This protein binds this small molecule.
Small molecule (SMILES): CCc1cncnc1N1CCN(Cc2nc3cc(C(F)(F)F)ccc3[nH]2)CC1

Sequence of chain 1.A:
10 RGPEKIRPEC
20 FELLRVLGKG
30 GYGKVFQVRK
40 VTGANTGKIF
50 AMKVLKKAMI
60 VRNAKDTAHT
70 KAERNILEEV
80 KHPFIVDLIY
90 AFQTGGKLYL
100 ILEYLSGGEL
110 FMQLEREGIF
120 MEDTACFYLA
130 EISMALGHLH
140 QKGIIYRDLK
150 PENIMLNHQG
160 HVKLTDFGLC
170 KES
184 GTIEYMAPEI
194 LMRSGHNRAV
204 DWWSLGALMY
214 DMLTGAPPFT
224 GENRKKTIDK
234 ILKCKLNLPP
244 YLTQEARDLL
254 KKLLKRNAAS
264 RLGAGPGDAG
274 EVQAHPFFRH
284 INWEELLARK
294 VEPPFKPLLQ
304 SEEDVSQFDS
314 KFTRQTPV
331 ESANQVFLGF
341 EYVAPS

Binding-site contacts:
Ligand atom FAC contacts residue TYR31 of chain 1.A at 3.6 Å.
Ligand atom CAY contacts residue VAL34 of chain 1.A at 3.6 Å (hydrophobic).
Ligand atom C2 contacts residue TYR103 of chain 1.A at 3.6 Å (hydrophobic).
Ligand atom FAC contacts residue GLY32 of chain 1.A at 3.9 Å.
Ligand atom C6 contacts residue GLU102 of chain 1.A at 3.3 Å.
Ligand atom CAF contacts residue GLY29 of chain 1.A at 3.5 Å.
Ligand atom N3 contacts residue LEU26 of chain 1.A at 3.6 Å.
Ligand atom C2 contacts residue MET154 of chain 1.A at 3.8 Å (hydrophobic).
Ligand atom N1 contacts residue GLU102 of chain 1.A at 3.5 Å (salt-bridge).
Ligand atom N1 contacts residue ALA50 of chain 1.A at 3.6 Å.
Ligand atom CAE contacts residue GLY29 of chain 1.A at 3.6 Å.
Ligand atom CAA contacts residue LEU101 of chain 1.A at 3.9 Å (hydrophobic).
Ligand atom N3 contacts residue MET154 of chain 1.A at 3.6 Å.
Ligand atom FAD contacts residue LEU54 of chain 1.A at 3.4 Å.
Ligand atom CBB contacts residue LEU54 of chain 1.A at 3.8 Å (hydrophobic).
Ligand atom NAS contacts residue VAL34 of chain 1.A at 3.9 Å.
Ligand atom CAM contacts residue MET154 of chain 1.A at 3.5 Å (hydrophobic).
Ligand atom NAR contacts residue ASP165 of chain 1.A at 3.5 Å (salt-bridge).
Ligand atom C6 contacts residue ALA50 of chain 1.A at 3.4 Å (hydrophobic).
Ligand atom FAD contacts residue LYS52 of chain 1.A at 3.7 Å.
Ligand atom FAC contacts residue CYS169 of chain 1.A at 3.8 Å.
Ligand atom NAS contacts residue GLY27 of chain 1.A at 3.8 Å.
Ligand atom C5 contacts residue ALA50 of chain 1.A at 3.8 Å (hydrophobic).
Ligand atom C2 contacts residue LEU104 of chain 1.A at 3.4 Å (hydrophobic).
Ligand atom N1 contacts residue TYR103 of chain 1.A at 3.4 Å.
Ligand atom C4 contacts residue MET154 of chain 1.A at 3.7 Å (hydrophobic).
Ligand atom FAB contacts residue GLY32 of chain 1.A at 3.0 Å.
Ligand atom CAF contacts residue LYS28 of chain 1.A at 3.5 Å.
Ligand atom CAF contacts residue VAL34 of chain 1.A at 3.9 Å (hydrophobic).
Ligand atom FAB contacts residue LEU54 of chain 1.A at 3.0 Å.
Ligand atom CAN contacts residue LEU26 of chain 1.A at 3.8 Å (hydrophobic).
Ligand atom N1 contacts residue LEU104 of chain 1.A at 2.8 Å (h-bond).
Ligand atom C2 contacts residue LEU26 of chain 1.A at 3.7 Å (hydrophobic).
Ligand atom CAF contacts residue GLY27 of chain 1.A at 3.8 Å.
Ligand atom C6 contacts residue LEU104 of chain 1.A at 3.7 Å (hydrophobic).
Ligand atom CAA contacts residue ALA50 of chain 1.A at 3.9 Å (hydrophobic).
Ligand atom CAE contacts residue GLY32 of chain 1.A at 3.3 Å.
Ligand atom CAX contacts residue VAL34 of chain 1.A at 3.7 Å (hydrophobic).
Ligand atom NBA contacts residue MET154 of chain 1.A at 3.7 Å.
Ligand atom FAB contacts residue TYR31 of chain 1.A at 3.7 Å.